This small molecule binds to this protein.
Small molecule (SMILES): CC(=O)N[C@H]1[C@H]([C@H](O)[C@H](O)CO)O[C@@](OC[C@H]2O[C@@H](O)[C@H](O)[C@@H](O)[C@H]2O)(C(=O)O)C[C@@H]1O

Sequence of chain 1.G:
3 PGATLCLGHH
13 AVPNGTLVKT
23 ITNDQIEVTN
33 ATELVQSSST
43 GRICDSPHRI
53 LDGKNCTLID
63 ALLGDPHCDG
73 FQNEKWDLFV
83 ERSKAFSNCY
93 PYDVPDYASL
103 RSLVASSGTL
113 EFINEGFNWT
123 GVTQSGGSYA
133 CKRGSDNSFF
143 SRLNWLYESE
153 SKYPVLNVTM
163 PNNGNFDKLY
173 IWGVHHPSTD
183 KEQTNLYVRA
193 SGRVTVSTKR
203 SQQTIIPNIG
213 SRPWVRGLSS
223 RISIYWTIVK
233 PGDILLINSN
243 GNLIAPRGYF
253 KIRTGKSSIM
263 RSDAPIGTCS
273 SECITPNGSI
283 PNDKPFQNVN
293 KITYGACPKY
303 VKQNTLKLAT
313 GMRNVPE

Binding-site contacts:
Ligand atom O8 contacts residue LEU220 of chain 1.G at 4.0 Å.
Ligand atom C1 contacts residue SER130 of chain 1.G at 3.4 Å.
Ligand atom C8 contacts residue TRP147 of chain 1.G at 3.9 Å (hydrophobic).
Ligand atom C10 contacts residue LEU188 of chain 1.G at 3.8 Å (hydrophobic).
Ligand atom N5 contacts residue GLY129 of chain 1.G at 2.9 Å (h-bond).
Ligand atom C11 contacts residue LEU188 of chain 1.G at 4.0 Å (hydrophobic).
Ligand atom O1B contacts residue LEU220 of chain 1.G at 3.6 Å.
Ligand atom C9 contacts residue GLU184 of chain 1.G at 3.3 Å.
Ligand atom C5 contacts residue TYR131 of chain 1.G at 4.0 Å (hydrophobic).
Ligand atom C9 contacts residue TYR92 of chain 1.G at 3.4 Å (hydrophobic).
Ligand atom N5 contacts residue TRP147 of chain 1.G at 3.9 Å.
Ligand atom O9 contacts residue TYR92 of chain 1.G at 2.8 Å (h-bond).
Ligand atom C9 contacts residue HIS177 of chain 1.G at 3.5 Å.
Ligand atom C11 contacts residue TYR149 of chain 1.G at 3.9 Å (hydrophobic).
Ligand atom O1A contacts residue TYR131 of chain 1.G at 2.6 Å (h-bond).
Ligand atom C9 contacts residue LEU188 of chain 1.G at 4.0 Å (hydrophobic).
Ligand atom O9 contacts residue HIS177 of chain 1.G at 3.2 Å (h-bond).
Ligand atom O4 contacts residue GLY129 of chain 1.G at 3.9 Å.
Ligand atom C1 contacts residue TYR131 of chain 1.G at 3.5 Å (hydrophobic).
Ligand atom C11 contacts residue GLY129 of chain 1.G at 3.9 Å.
Ligand atom O8 contacts residue TYR92 of chain 1.G at 3.0 Å (h-bond).
Ligand atom C6 contacts residue TYR131 of chain 1.G at 3.7 Å (hydrophobic).
Ligand atom C11 contacts residue TRP147 of chain 1.G at 4.0 Å (hydrophobic).
Ligand atom O8 contacts residue TRP147 of chain 1.G at 3.6 Å.
Ligand atom O1A contacts residue SER130 of chain 1.G at 3.4 Å.
Ligand atom O1B contacts residue SER130 of chain 1.G at 2.7 Å (h-bond).
Ligand atom O1A contacts residue ASN139 of chain 1.G at 3.8 Å.
Ligand atom C8 contacts residue TYR92 of chain 1.G at 3.8 Å (hydrophobic).
Ligand atom C4 contacts residue TYR131 of chain 1.G at 3.7 Å (hydrophobic).
Ligand atom C5 contacts residue GLY129 of chain 1.G at 3.6 Å.
Ligand atom O9 contacts residue SER222 of chain 1.G at 2.7 Å (h-bond).
Ligand atom O7 contacts residue LEU188 of chain 1.G at 4.0 Å.
Ligand atom O10 contacts residue LEU188 of chain 1.G at 3.2 Å.
Ligand atom C9 contacts residue TRP147 of chain 1.G at 4.0 Å (hydrophobic).
Ligand atom O1B contacts residue TYR131 of chain 1.G at 3.9 Å.
Ligand atom C11 contacts residue GLY128 of chain 1.G at 3.6 Å.
Ligand atom C7 contacts residue TRP147 of chain 1.G at 3.7 Å (hydrophobic).
Ligand atom O9 contacts residue GLU184 of chain 1.G at 2.8 Å (salt-bridge).
Ligand atom C4 contacts residue GLY129 of chain 1.G at 3.4 Å.
Ligand atom C10 contacts residue GLY129 of chain 1.G at 3.9 Å.